Sequence of chain 1.A:
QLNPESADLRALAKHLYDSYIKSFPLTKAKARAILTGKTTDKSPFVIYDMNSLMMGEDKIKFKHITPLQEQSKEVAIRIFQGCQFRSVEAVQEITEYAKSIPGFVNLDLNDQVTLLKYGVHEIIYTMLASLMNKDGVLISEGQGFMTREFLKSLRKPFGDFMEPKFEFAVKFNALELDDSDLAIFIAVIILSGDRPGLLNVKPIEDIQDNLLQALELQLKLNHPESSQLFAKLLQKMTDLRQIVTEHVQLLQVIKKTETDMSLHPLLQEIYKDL

A protein and the small-molecule ligand that binds it are described below.
Small molecule (SMILES): CCCCC/C=C/C=C1C(=O)C=C[C@@H]1C/C=C/CCCC(=O)O

Binding-site contacts:
Ligand atom C18 contacts residue SER99 of chain 1.A at 3.4 Å.
Ligand atom C11 contacts residue LEU140 of chain 1.A at 3.6 Å (hydrophobic).
Ligand atom O23 contacts residue TYR137 of chain 1.A at 3.4 Å (h-bond).
Ligand atom C2 contacts residue ARG98 of chain 1.A at 3.6 Å.
Ligand atom O23 contacts residue TYR283 of chain 1.A at 3.1 Å (h-bond).
Ligand atom C14 contacts residue TYR137 of chain 1.A at 3.9 Å (hydrophobic).
Ligand atom O24 contacts residue TYR283 of chain 1.A at 3.9 Å.
Ligand atom C3 contacts residue LEU143 of chain 1.A at 3.6 Å (hydrophobic).
Ligand atom O24 contacts residue HIS259 of chain 1.A at 3.7 Å.
Ligand atom C3 contacts residue LEU150 of chain 1.A at 3.1 Å (hydrophobic).
Ligand atom C16 contacts residue SER99 of chain 1.A at 3.0 Å.
Ligand atom C4 contacts residue LEU150 of chain 1.A at 3.6 Å (hydrophobic).
Ligand atom C18 contacts residue TYR137 of chain 1.A at 3.6 Å (hydrophobic).
Ligand atom C13 contacts residue TYR137 of chain 1.A at 3.6 Å (hydrophobic).
Ligand atom C15 contacts residue CYS95 of chain 1.A at 3.0 Å (hydrophobic).
Ligand atom C6 contacts residue CYS95 of chain 1.A at 3.7 Å (hydrophobic).
Ligand atom C1 contacts residue ARG98 of chain 1.A at 3.6 Å.
Ligand atom C14 contacts residue LYS177 of chain 1.A at 3.3 Å.
Ligand atom C13 contacts residue LEU140 of chain 1.A at 3.9 Å (hydrophobic).
Ligand atom O12 contacts residue LEU140 of chain 1.A at 3.0 Å.
Ligand atom C1 contacts residue LEU143 of chain 1.A at 3.5 Å (hydrophobic).
Ligand atom C13 contacts residue LYS177 of chain 1.A at 3.3 Å.
Ligand atom C21 contacts residue LEU263 of chain 1.A at 3.9 Å (hydrophobic).
Ligand atom C10 contacts residue MET174 of chain 1.A at 3.9 Å (hydrophobic).
Ligand atom C22 contacts residue HIS259 of chain 1.A at 3.5 Å.
Ligand atom C19 contacts residue SER99 of chain 1.A at 3.2 Å.
Ligand atom C21 contacts residue TYR283 of chain 1.A at 2.6 Å (hydrophobic).
Ligand atom C16 contacts residue CYS95 of chain 1.A at 3.4 Å (hydrophobic).
Ligand atom C7 contacts residue CYS95 of chain 1.A at 2.4 Å (hydrophobic).
Ligand atom C14 contacts residue HIS259 of chain 1.A at 3.3 Å.
Ligand atom O23 contacts residue HIS259 of chain 1.A at 2.6 Å (h-bond).
Ligand atom C10 contacts residue CYS95 of chain 1.A at 2.6 Å (hydrophobic).
Ligand atom C13 contacts residue MET174 of chain 1.A at 3.6 Å (hydrophobic).
Ligand atom C17 contacts residue SER99 of chain 1.A at 3.2 Å.
Ligand atom C8 contacts residue CYS95 of chain 1.A at 1.9 Å (hydrophobic).
Ligand atom C17 contacts residue TYR137 of chain 1.A at 3.5 Å (hydrophobic).
Ligand atom O24 contacts residue LEU263 of chain 1.A at 2.8 Å.
Ligand atom C22 contacts residue LEU263 of chain 1.A at 3.7 Å (hydrophobic).
Ligand atom C22 contacts residue TYR283 of chain 1.A at 3.0 Å (hydrophobic).
Ligand atom C11 contacts residue MET174 of chain 1.A at 3.9 Å (hydrophobic).